Sequence of chain 2.A:
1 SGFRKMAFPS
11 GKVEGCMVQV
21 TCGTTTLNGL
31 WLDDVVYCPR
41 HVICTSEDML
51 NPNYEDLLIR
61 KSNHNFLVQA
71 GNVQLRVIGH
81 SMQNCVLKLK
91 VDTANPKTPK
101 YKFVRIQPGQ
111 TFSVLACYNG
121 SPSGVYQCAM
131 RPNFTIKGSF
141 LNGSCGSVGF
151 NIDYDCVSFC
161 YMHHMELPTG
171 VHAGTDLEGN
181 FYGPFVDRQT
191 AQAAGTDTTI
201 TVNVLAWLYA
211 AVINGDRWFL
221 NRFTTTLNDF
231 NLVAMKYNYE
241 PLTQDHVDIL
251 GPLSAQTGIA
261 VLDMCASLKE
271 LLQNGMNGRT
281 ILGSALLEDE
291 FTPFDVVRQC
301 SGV

Sequence of chain 1.A:
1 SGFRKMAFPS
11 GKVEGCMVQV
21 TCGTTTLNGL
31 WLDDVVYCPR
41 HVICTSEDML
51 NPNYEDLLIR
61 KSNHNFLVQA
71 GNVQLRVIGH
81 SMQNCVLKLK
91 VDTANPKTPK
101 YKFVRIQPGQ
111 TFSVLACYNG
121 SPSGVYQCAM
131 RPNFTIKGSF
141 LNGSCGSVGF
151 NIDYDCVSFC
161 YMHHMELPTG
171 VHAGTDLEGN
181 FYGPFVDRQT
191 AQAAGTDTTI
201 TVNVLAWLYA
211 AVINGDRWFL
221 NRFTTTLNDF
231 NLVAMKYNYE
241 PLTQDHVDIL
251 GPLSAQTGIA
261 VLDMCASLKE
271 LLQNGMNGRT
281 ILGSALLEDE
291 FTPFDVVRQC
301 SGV

Binding-site contacts:
Ligand atom C26 contacts residue LEU141 of chain 2.A at 3.8 Å (hydrophobic).
Ligand atom C18 contacts residue ASP187 of chain 2.A at 3.3 Å.
Ligand atom C10 contacts residue GLU166 of chain 2.A at 3.5 Å.
Ligand atom C17 contacts residue MET49 of chain 2.A at 3.8 Å (hydrophobic).
Ligand atom O01 contacts residue MET165 of chain 2.A at 3.4 Å.
Ligand atom C31 contacts residue CYS145 of chain 2.A at 1.8 Å (hydrophobic).
Ligand atom C19 contacts residue ARG188 of chain 2.A at 3.7 Å.
Ligand atom O30 contacts residue GLU166 of chain 2.A at 3.5 Å.
Ligand atom O32 contacts residue CYS145 of chain 2.A at 2.6 Å (h-bond).
Ligand atom C24 contacts residue CYS145 of chain 2.A at 3.1 Å (hydrophobic).
Ligand atom C03 contacts residue GLU166 of chain 2.A at 3.6 Å.
Ligand atom C09 contacts residue GLU166 of chain 2.A at 3.8 Å.
Ligand atom N28 contacts residue PHE140 of chain 2.A at 3.2 Å (h-bond).
Ligand atom N11 contacts residue GLU166 of chain 2.A at 2.6 Å (salt-bridge).
Ligand atom C29 contacts residue GLU166 of chain 2.A at 3.6 Å.
Ligand atom N11 contacts residue DMS1 of chain 2.B at 3.8 Å.
Ligand atom C23 contacts residue CYS145 of chain 2.A at 2.6 Å (hydrophobic).
Ligand atom O30 contacts residue HIS163 of chain 2.A at 2.7 Å (h-bond).
Ligand atom C18 contacts residue ARG188 of chain 2.A at 3.7 Å.
Ligand atom N28 contacts residue GLU166 of chain 2.A at 3.0 Å (salt-bridge).
Ligand atom N22 contacts residue HIS164 of chain 2.A at 3.2 Å (h-bond).
Ligand atom C06 contacts residue GLN189 of chain 2.A at 3.6 Å.
Ligand atom C19 contacts residue ASP187 of chain 2.A at 3.6 Å.
Ligand atom O30 contacts residue PHE140 of chain 2.A at 3.5 Å.
Ligand atom C27 contacts residue ASN142 of chain 2.A at 3.9 Å.
Ligand atom O32 contacts residue SER144 of chain 2.A at 3.4 Å (h-bond).
Ligand atom C03 contacts residue DMS1 of chain 2.B at 3.6 Å.
Ligand atom C29 contacts residue HIS163 of chain 2.A at 3.7 Å.
Ligand atom O32 contacts residue GLY143 of chain 2.A at 3.3 Å (h-bond).
Ligand atom C27 contacts residue LEU141 of chain 2.A at 3.9 Å (hydrophobic).
Ligand atom C26 contacts residue ASN142 of chain 2.A at 3.9 Å.
Ligand atom C24 contacts residue SER144 of chain 2.A at 3.8 Å.
Ligand atom C04 contacts residue DMS1 of chain 2.B at 3.8 Å.
Ligand atom C20 contacts residue HIS41 of chain 2.A at 3.9 Å.
Ligand atom N22 contacts residue CYS145 of chain 2.A at 2.9 Å (h-bond).
Ligand atom O01 contacts residue GLU166 of chain 2.A at 2.9 Å (salt-bridge).
Ligand atom C02 contacts residue DMS1 of chain 2.B at 3.8 Å.
Ligand atom C05 contacts residue GLN189 of chain 2.A at 3.9 Å.
Ligand atom O30 contacts residue HIS172 of chain 2.A at 3.6 Å.
Ligand atom C04 contacts residue GLN189 of chain 2.A at 3.8 Å.

This protein binds this small molecule.
Small molecule (SMILES): O=C[C@H](C[C@@H]1CCNC1=O)NC(=O)[C@H](CC1CCCCC1)NC(=O)c1cc2ccccc2[nH]1